Sequence of chain 1.B:
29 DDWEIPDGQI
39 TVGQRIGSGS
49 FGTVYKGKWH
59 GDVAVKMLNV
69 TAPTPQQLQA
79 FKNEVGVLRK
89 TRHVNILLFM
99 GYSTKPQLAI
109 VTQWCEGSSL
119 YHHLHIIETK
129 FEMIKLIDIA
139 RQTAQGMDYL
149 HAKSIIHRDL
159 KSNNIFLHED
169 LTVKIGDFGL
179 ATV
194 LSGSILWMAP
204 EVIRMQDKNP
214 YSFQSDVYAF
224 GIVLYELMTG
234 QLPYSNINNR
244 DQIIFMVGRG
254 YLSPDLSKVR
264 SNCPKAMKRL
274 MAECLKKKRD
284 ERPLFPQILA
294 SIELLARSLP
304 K

A small-molecule ligand and the protein it binds are described below.
Small molecule (SMILES): COc1[nH]nc2ncc(NC(=O)c3c(F)ccc(NC(=O)c4cccc(C(C)(C)C#N)c4)c3F)cc12

Binding-site contacts:
Ligand atom N32 contacts residue PHE164 of chain 1.B at 3.5 Å.
Ligand atom O3 contacts residue PHE176 of chain 1.B at 2.9 Å.
Ligand atom C24 contacts residue PHE176 of chain 1.B at 3.6 Å (hydrophobic).
Ligand atom C36 contacts residue ILE44 of chain 1.B at 3.3 Å (hydrophobic).
Ligand atom N12 contacts residue ALA62 of chain 1.B at 3.5 Å.
Ligand atom F9 contacts residue THR110 of chain 1.B at 3.3 Å.
Ligand atom C4 contacts residue LEU95 of chain 1.B at 3.6 Å (hydrophobic).
Ligand atom C13 contacts residue ASP175 of chain 1.B at 3.5 Å.
Ligand atom C7 contacts residue ILE108 of chain 1.B at 3.2 Å (hydrophobic).
Ligand atom O35 contacts residue ILE44 of chain 1.B at 3.4 Å.
Ligand atom C7 contacts residue THR110 of chain 1.B at 3.5 Å.
Ligand atom O15 contacts residue GLY174 of chain 1.B at 3.6 Å.
Ligand atom O15 contacts residue ASP175 of chain 1.B at 3.1 Å (salt-bridge).
Ligand atom C24 contacts residue ALA62 of chain 1.B at 3.5 Å (hydrophobic).
Ligand atom C16 contacts residue GLU82 of chain 1.B at 3.1 Å.
Ligand atom F9 contacts residue ALA62 of chain 1.B at 3.2 Å.
Ligand atom C2 contacts residue THR110 of chain 1.B at 3.5 Å.
Ligand atom C29 contacts residue GLN111 of chain 1.B at 3.2 Å.
Ligand atom C8 contacts residue THR110 of chain 1.B at 3.4 Å.
Ligand atom N32 contacts residue CYS113 of chain 1.B at 2.9 Å (h-bond).
Ligand atom C5 contacts residue GLU82 of chain 1.B at 3.5 Å.
Ligand atom O15 contacts residue LEU95 of chain 1.B at 3.4 Å.
Ligand atom N11 contacts residue GLU82 of chain 1.B at 2.9 Å (salt-bridge).
Ligand atom N32 contacts residue TRP112 of chain 1.B at 3.6 Å.
Ligand atom C6 contacts residue ILE108 of chain 1.B at 3.6 Å (hydrophobic).
Ligand atom N31 contacts residue TRP112 of chain 1.B at 3.5 Å.
Ligand atom F10 contacts residue PHE176 of chain 1.B at 3.5 Å.
Ligand atom C17 contacts residue GLU82 of chain 1.B at 3.6 Å.
Ligand atom C6 contacts residue GLU82 of chain 1.B at 3.4 Å.
Ligand atom N28 contacts residue CYS113 of chain 1.B at 2.8 Å (h-bond).
Ligand atom C20 contacts residue ASP175 of chain 1.B at 3.3 Å.
Ligand atom C20 contacts residue LEU86 of chain 1.B at 3.5 Å (hydrophobic).
Ligand atom F10 contacts residue LEU95 of chain 1.B at 3.4 Å.
Ligand atom C14 contacts residue ASP175 of chain 1.B at 3.5 Å.
Ligand atom C6 contacts residue THR110 of chain 1.B at 3.5 Å.
Ligand atom N31 contacts residue PHE164 of chain 1.B at 3.5 Å.
Ligand atom C1 contacts residue PHE176 of chain 1.B at 3.4 Å (hydrophobic).
Ligand atom N12 contacts residue THR110 of chain 1.B at 3.0 Å (h-bond).
Ligand atom C14 contacts residue LEU86 of chain 1.B at 3.6 Å (hydrophobic).
Ligand atom N34 contacts residue HIS155 of chain 1.B at 3.2 Å.